Sequence of chain 2.A:
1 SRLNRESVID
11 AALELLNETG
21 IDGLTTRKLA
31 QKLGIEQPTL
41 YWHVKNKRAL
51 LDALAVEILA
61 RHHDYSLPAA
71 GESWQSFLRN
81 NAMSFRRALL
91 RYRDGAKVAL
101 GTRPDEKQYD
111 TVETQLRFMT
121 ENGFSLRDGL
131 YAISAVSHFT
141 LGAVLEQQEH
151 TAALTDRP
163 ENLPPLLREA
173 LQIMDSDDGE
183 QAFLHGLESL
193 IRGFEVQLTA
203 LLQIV

The small molecule below binds the protein below.
Small molecule (SMILES): Cc1c2c(c(O)c3c(O)cccc13)C(=O)[C@]1(O)C(=O)C(C(N)=O)=C(O)[C@@H](N(C)C)[C@@H]1C2

Binding-site contacts:
Ligand atom C3 contacts residue HIS63 of chain 1.A at 3.8 Å.
Ligand atom C10 contacts residue PRO104 of chain 1.A at 3.4 Å (hydrophobic).
Ligand atom O21 contacts residue SER66 of chain 1.A at 3.0 Å (h-bond).
Ligand atom C12 contacts residue MG1 of chain 1.C at 3.4 Å.
Ligand atom C42 contacts residue SER137 of chain 1.A at 3.6 Å.
Ligand atom O1C contacts residue PHE85 of chain 1.A at 3.4 Å.
Ligand atom O11 contacts residue THR102 of chain 1.A at 3.9 Å.
Ligand atom C9 contacts residue LEU173 of chain 2.A at 3.6 Å (hydrophobic).
Ligand atom C9 contacts residue MET176 of chain 2.A at 3.1 Å (hydrophobic).
Ligand atom O11 contacts residue MG1 of chain 1.C at 2.4 Å.
Ligand atom C21 contacts residue HIS63 of chain 1.A at 3.8 Å.
Ligand atom C1A contacts residue PRO104 of chain 1.A at 3.8 Å (hydrophobic).
Ligand atom N4 contacts residue ASN81 of chain 1.A at 2.5 Å (h-bond).
Ligand atom C5 contacts residue GLN115 of chain 1.A at 3.1 Å.
Ligand atom C8 contacts residue MET176 of chain 2.A at 3.5 Å (hydrophobic).
Ligand atom O3 contacts residue ASN81 of chain 1.A at 3.0 Å (h-bond).
Ligand atom O3 contacts residue GLN115 of chain 1.A at 3.4 Å (h-bond).
Ligand atom O12 contacts residue MG1 of chain 1.C at 2.3 Å.
Ligand atom C43 contacts residue ASN81 of chain 1.A at 2.8 Å.
Ligand atom O21 contacts residue THR111 of chain 1.A at 3.7 Å.
Ligand atom C4 contacts residue GLN115 of chain 1.A at 3.3 Å.
Ligand atom C42 contacts residue PHE85 of chain 1.A at 3.5 Å (hydrophobic).
Ligand atom C42 contacts residue ASN81 of chain 1.A at 3.3 Å.
Ligand atom O21 contacts residue HIS63 of chain 1.A at 3.1 Å (h-bond).
Ligand atom C41 contacts residue SER137 of chain 1.A at 3.9 Å.
Ligand atom O10 contacts residue THR102 of chain 1.A at 3.6 Å (h-bond).
Ligand atom C8 contacts residue LEU169 of chain 2.A at 3.9 Å (hydrophobic).
Ligand atom C11 contacts residue MG1 of chain 1.C at 3.5 Å.
Ligand atom C62 contacts residue ILE133 of chain 1.A at 3.8 Å (hydrophobic).
Ligand atom O1 contacts residue VAL112 of chain 1.A at 3.7 Å.
Ligand atom C2 contacts residue GLN115 of chain 1.A at 3.8 Å.
Ligand atom C4 contacts residue ASN81 of chain 1.A at 3.5 Å.
Ligand atom C5 contacts residue ILE133 of chain 1.A at 3.8 Å (hydrophobic).
Ligand atom O3 contacts residue HIS63 of chain 1.A at 2.6 Å (h-bond).
Ligand atom C21 contacts residue GLN115 of chain 1.A at 3.7 Å.
Ligand atom C3 contacts residue GLN115 of chain 1.A at 3.4 Å.
Ligand atom O10 contacts residue ARG103 of chain 1.A at 3.3 Å.
Ligand atom O10 contacts residue PRO104 of chain 1.A at 3.4 Å.
Ligand atom C43 contacts residue SER137 of chain 1.A at 3.5 Å.
Ligand atom O21 contacts residue GLN115 of chain 1.A at 3.2 Å (h-bond).

Sequence of chain 1.A:
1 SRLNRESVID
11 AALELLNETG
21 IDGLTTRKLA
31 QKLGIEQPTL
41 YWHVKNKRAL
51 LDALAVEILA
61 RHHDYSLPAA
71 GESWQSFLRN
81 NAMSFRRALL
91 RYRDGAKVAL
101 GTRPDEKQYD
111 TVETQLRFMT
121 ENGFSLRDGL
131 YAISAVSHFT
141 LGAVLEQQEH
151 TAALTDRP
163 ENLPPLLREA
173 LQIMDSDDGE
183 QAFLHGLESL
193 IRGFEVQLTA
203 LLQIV